Sequence of chain 1.A:
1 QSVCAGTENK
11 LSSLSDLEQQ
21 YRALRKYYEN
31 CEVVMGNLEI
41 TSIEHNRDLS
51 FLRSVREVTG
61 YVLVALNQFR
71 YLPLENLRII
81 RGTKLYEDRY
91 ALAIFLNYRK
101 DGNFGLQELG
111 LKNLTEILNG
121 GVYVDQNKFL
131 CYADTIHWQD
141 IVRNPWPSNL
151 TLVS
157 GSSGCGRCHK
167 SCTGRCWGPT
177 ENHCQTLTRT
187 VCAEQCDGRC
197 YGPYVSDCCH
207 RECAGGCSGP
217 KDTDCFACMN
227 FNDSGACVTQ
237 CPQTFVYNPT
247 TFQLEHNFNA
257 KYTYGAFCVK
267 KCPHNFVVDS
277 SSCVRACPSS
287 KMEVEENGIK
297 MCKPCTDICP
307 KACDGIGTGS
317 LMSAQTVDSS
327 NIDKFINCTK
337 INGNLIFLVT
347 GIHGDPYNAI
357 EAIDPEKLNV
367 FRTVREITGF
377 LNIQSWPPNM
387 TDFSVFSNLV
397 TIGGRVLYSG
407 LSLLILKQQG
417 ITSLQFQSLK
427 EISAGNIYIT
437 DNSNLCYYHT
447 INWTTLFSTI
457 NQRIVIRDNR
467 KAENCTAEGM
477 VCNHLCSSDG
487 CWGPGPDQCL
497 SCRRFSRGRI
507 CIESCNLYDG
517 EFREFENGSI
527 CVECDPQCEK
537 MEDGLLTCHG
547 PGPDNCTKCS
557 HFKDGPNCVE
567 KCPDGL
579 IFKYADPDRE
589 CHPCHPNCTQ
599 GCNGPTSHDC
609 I

A protein and the small-molecule ligand that binds it are described below.
Small molecule (SMILES): CC(=O)N[C@H]1[C@H](O[C@H]2[C@H](O)[C@@H](NC(C)=O)CO[C@@H]2CO)O[C@H](CO)[C@@H](O[C@@H]2O[C@H](CO[C@H]3O[C@H](CO)[C@@H](O)[C@H](O)[C@@H]3O)[C@@H](O)[C@H](O[C@H]3O[C@H](CO)[C@@H](O)[C@H](O)[C@@H]3O)[C@@H]2O)[C@@H]1O

Binding-site contacts:
Ligand atom O7 contacts residue ASN551 of chain 1.A at 3.4 Å (h-bond).
Ligand atom O7 contacts residue PRO547 of chain 1.A at 4.0 Å.
Ligand atom C4 contacts residue ASN551 of chain 1.A at 4.3 Å.
Ligand atom C5 contacts residue ASN551 of chain 1.A at 3.7 Å.
Ligand atom C1 contacts residue ASP550 of chain 1.A at 3.9 Å.
Ligand atom O7 contacts residue ASP550 of chain 1.A at 4.2 Å.
Ligand atom O7 contacts residue GLY548 of chain 1.A at 3.7 Å.
Ligand atom N2 contacts residue GLY548 of chain 1.A at 4.5 Å.
Ligand atom C8 contacts residue GLY548 of chain 1.A at 3.9 Å.
Ligand atom N2 contacts residue ASN551 of chain 1.A at 3.1 Å (h-bond).
Ligand atom C7 contacts residue GLY548 of chain 1.A at 3.8 Å.
Ligand atom N2 contacts residue ASP550 of chain 1.A at 3.0 Å (salt-bridge).
Ligand atom O5 contacts residue ASN551 of chain 1.A at 2.3 Å (h-bond).
Ligand atom C2 contacts residue ASN551 of chain 1.A at 2.6 Å.
Ligand atom C7 contacts residue ASP550 of chain 1.A at 3.2 Å.
Ligand atom C7 contacts residue ASN551 of chain 1.A at 3.6 Å.
Ligand atom C8 contacts residue ASP550 of chain 1.A at 2.9 Å.
Ligand atom C1 contacts residue ASN551 of chain 1.A at 1.4 Å.
Ligand atom C3 contacts residue ASN551 of chain 1.A at 3.8 Å.
Ligand atom C2 contacts residue ASP550 of chain 1.A at 4.0 Å.